Binding-site contacts:
Ligand atom CL contacts residue TYR71 of chain 1.A at 3.8 Å.
Ligand atom C contacts residue ILE83 of chain 1.A at 4.3 Å (hydrophobic).
Ligand atom C1 contacts residue PHE31 of chain 1.A at 3.9 Å (hydrophobic).
Ligand atom C contacts residue PHE31 of chain 1.A at 4.3 Å (hydrophobic).
Ligand atom C8 contacts residue PHE31 of chain 1.A at 3.5 Å (hydrophobic).
Ligand atom F1 contacts residue LEU33 of chain 1.A at 3.7 Å.
Ligand atom F contacts residue LEU33 of chain 1.A at 3.7 Å.
Ligand atom F contacts residue PHE31 of chain 1.A at 4.5 Å.
Ligand atom CL contacts residue PHE31 of chain 1.A at 3.8 Å.
Ligand atom C10 contacts residue PHE31 of chain 1.A at 3.8 Å (hydrophobic).
Ligand atom N1 contacts residue PHE31 of chain 1.A at 4.2 Å.
Ligand atom F contacts residue TRP2 of chain 1.A at 4.2 Å.
Ligand atom N contacts residue SER29 of chain 1.A at 4.0 Å.
Ligand atom C contacts residue LEU33 of chain 1.A at 4.3 Å (hydrophobic).
Ligand atom C10 contacts residue TYR71 of chain 1.A at 4.3 Å (hydrophobic).
Ligand atom F1 contacts residue TYR71 of chain 1.A at 4.1 Å.
Ligand atom C7 contacts residue PHE31 of chain 1.A at 4.4 Å (hydrophobic).
Ligand atom C2 contacts residue PHE31 of chain 1.A at 4.0 Å (hydrophobic).
Ligand atom C2 contacts residue SER29 of chain 1.A at 4.0 Å.
Ligand atom F2 contacts residue ILE83 of chain 1.A at 4.0 Å.
Ligand atom F1 contacts residue PHE31 of chain 1.A at 4.0 Å.
Ligand atom F contacts residue GLU26 of chain 1.A at 3.3 Å.
Ligand atom C contacts residue TRP2 of chain 1.A at 4.2 Å (hydrophobic).
Ligand atom F contacts residue PHE7 of chain 1.A at 3.9 Å.
Ligand atom C3 contacts residue PHE31 of chain 1.A at 4.0 Å (hydrophobic).
Ligand atom N contacts residue PHE31 of chain 1.A at 4.2 Å.
Ligand atom F2 contacts residue TRP2 of chain 1.A at 3.3 Å.
Ligand atom C9 contacts residue PHE31 of chain 1.A at 4.0 Å (hydrophobic).
Ligand atom C2 contacts residue TRP2 of chain 1.A at 4.4 Å (hydrophobic).
Ligand atom F1 contacts residue ILE83 of chain 1.A at 3.3 Å.

Sequence of chain 1.A:
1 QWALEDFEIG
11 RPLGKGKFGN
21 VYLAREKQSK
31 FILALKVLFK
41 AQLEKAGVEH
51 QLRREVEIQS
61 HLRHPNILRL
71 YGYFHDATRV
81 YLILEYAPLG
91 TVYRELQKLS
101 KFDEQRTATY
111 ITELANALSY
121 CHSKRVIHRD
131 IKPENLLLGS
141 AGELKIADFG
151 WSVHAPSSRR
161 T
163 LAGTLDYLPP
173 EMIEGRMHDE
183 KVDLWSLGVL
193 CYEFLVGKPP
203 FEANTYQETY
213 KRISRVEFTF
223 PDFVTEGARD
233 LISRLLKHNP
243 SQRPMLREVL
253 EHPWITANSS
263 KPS

The small molecule below binds the protein below.
Small molecule (SMILES): FC(F)(F)c1cnc(N2CCCNCC2)c(Cl)c1